Binding-site contacts:
Ligand atom OP1 contacts residue LYS45 of chain 40.F at 4.3 Å.
Ligand atom C1' contacts residue GLU140 of chain 59.E at 3.2 Å.
Ligand atom N9 contacts residue LYS143 of chain 59.E at 3.8 Å.
Ligand atom C2' contacts residue LYS143 of chain 59.E at 4.5 Å.
Ligand atom O4' contacts residue TRP47 of chain 59.E at 4.0 Å.
Ligand atom O4' contacts residue LYS143 of chain 59.E at 4.2 Å.
Ligand atom C8 contacts residue TRP47 of chain 59.E at 4.0 Å (hydrophobic).
Ligand atom N1 contacts residue TRP47 of chain 59.E at 3.8 Å.
Ligand atom N7 contacts residue LYS143 of chain 59.E at 3.7 Å.
Ligand atom C1' contacts residue TRP47 of chain 59.E at 4.3 Å (hydrophobic).
Ligand atom O2' contacts residue GLU140 of chain 59.E at 3.0 Å (salt-bridge).
Ligand atom N9 contacts residue GLU140 of chain 59.E at 4.1 Å.
Ligand atom C8 contacts residue GLU140 of chain 59.E at 4.1 Å.
Ligand atom N3 contacts residue TRP47 of chain 59.E at 3.9 Å.
Ligand atom C1' contacts residue LYS143 of chain 59.E at 4.0 Å.
Ligand atom C4 contacts residue TRP47 of chain 59.E at 3.9 Å (hydrophobic).
Ligand atom C8 contacts residue LYS143 of chain 59.E at 2.8 Å.
Ligand atom N9 contacts residue TRP47 of chain 59.E at 4.0 Å.
Ligand atom C2 contacts residue TRP47 of chain 59.E at 3.8 Å (hydrophobic).
Ligand atom C2' contacts residue GLU140 of chain 59.E at 3.5 Å.
Ligand atom N7 contacts residue TRP47 of chain 59.E at 4.0 Å.
Ligand atom N6 contacts residue TRP47 of chain 59.E at 4.2 Å.
Ligand atom C5 contacts residue TRP47 of chain 59.E at 4.0 Å (hydrophobic).
Ligand atom O4' contacts residue GLU140 of chain 59.E at 4.1 Å.
Ligand atom C6 contacts residue TRP47 of chain 59.E at 3.9 Å (hydrophobic).

Sequence of chain 40.F:
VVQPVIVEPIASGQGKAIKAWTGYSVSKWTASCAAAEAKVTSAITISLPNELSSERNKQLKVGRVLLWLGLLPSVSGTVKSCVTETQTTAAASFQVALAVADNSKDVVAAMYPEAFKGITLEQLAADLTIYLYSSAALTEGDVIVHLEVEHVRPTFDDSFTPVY

Sequence of chain 59.E:
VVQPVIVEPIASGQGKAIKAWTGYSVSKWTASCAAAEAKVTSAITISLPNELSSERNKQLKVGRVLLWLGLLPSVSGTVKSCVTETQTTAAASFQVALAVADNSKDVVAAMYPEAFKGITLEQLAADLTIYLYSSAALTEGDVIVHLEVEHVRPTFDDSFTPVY

A protein and the small-molecule ligand that binds it are described below.
Small molecule (SMILES): Nc1ncnc2c1ncn2[C@@H]1O[C@H](COP(=O)=O)[C@@H](O[P](=O)(O)OC[C@H]2O[C@@H](n3ccc(=O)[nH]c3=O)[C@H](O)[C@@H]2O)[C@H]1O